The small molecule below binds the protein below.
Small molecule (SMILES): C=C(C)c1cccc(C(C)(C)NC(=O)Nc2ccc(Cl)c(N[C@@H]3OC[C@@H](O)[C@@H](O)[C@H]3O)c2)c1

Binding-site contacts:
Ligand atom C12 contacts residue MET294 of chain 1.B at 3.8 Å (hydrophobic).
Ligand atom C13 contacts residue GLY289 of chain 1.B at 3.9 Å.
Ligand atom C17 contacts residue GLU313 of chain 1.B at 3.9 Å.
Ligand atom C13 contacts residue VAL311 of chain 1.B at 3.7 Å (hydrophobic).
Ligand atom C3 contacts residue GLY289 of chain 1.B at 3.7 Å.
Ligand atom C9 contacts residue IMP1 of chain 1.L at 3.5 Å.
Ligand atom C8 contacts residue ALA150 of chain 1.B at 3.6 Å (hydrophobic).
Ligand atom N3 contacts residue GLU313 of chain 1.B at 3.2 Å (salt-bridge).
Ligand atom O4 contacts residue HIS151 of chain 1.B at 3.6 Å.
Ligand atom C7 contacts residue IMP1 of chain 1.L at 3.5 Å.
Ligand atom C8 contacts residue IMP1 of chain 1.L at 3.3 Å.
Ligand atom C18 contacts residue ALA338 of chain 1.A at 3.8 Å (hydrophobic).
Ligand atom CL contacts residue HIS151 of chain 1.B at 3.5 Å.
Ligand atom C3 contacts residue MET288 of chain 1.B at 3.8 Å (hydrophobic).
Ligand atom C10 contacts residue GLU313 of chain 1.B at 3.6 Å.
Ligand atom C20 contacts residue HIS151 of chain 1.B at 3.9 Å.
Ligand atom O6 contacts residue VAL126 of chain 1.B at 3.9 Å.
Ligand atom C7 contacts residue ALA150 of chain 1.B at 3.8 Å (hydrophobic).
Ligand atom C22 contacts residue ALA150 of chain 1.B at 3.8 Å (hydrophobic).
Ligand atom C19 contacts residue PRO51 of chain 1.A at 3.8 Å (hydrophobic).
Ligand atom O5 contacts residue VAL157 of chain 1.B at 3.6 Å.
Ligand atom C8 contacts residue THR207 of chain 1.B at 3.6 Å.
Ligand atom C17 contacts residue ALA150 of chain 1.B at 3.9 Å (hydrophobic).
Ligand atom C20 contacts residue PRO51 of chain 1.A at 3.7 Å (hydrophobic).
Ligand atom O5 contacts residue SER154 of chain 1.B at 3.4 Å (h-bond).
Ligand atom O6 contacts residue THR149 of chain 1.B at 3.8 Å.
Ligand atom C2 contacts residue GLY289 of chain 1.B at 3.7 Å.
Ligand atom C8 contacts residue GLU313 of chain 1.B at 3.8 Å.
Ligand atom CL contacts residue GLY341 of chain 1.A at 3.1 Å.
Ligand atom C18 contacts residue TYR342 of chain 1.A at 3.5 Å (hydrophobic).
Ligand atom C8 contacts residue TYR342 of chain 1.A at 3.7 Å (hydrophobic).
Ligand atom O2 contacts residue ALA150 of chain 1.B at 3.8 Å.
Ligand atom N4 contacts residue GLU313 of chain 1.B at 3.0 Å (salt-bridge).
Ligand atom O4 contacts residue THR149 of chain 1.B at 3.2 Å.
Ligand atom CL contacts residue TYR342 of chain 1.A at 3.8 Å.
Ligand atom C13 contacts residue GLU313 of chain 1.B at 3.8 Å.
Ligand atom C19 contacts residue ALA338 of chain 1.A at 3.3 Å (hydrophobic).
Ligand atom C18 contacts residue GLU313 of chain 1.B at 3.8 Å.
Ligand atom O3 contacts residue LEU50 of chain 1.A at 3.9 Å.
Ligand atom C19 contacts residue TYR342 of chain 1.A at 3.8 Å (hydrophobic).

Sequence of chain 1.B:
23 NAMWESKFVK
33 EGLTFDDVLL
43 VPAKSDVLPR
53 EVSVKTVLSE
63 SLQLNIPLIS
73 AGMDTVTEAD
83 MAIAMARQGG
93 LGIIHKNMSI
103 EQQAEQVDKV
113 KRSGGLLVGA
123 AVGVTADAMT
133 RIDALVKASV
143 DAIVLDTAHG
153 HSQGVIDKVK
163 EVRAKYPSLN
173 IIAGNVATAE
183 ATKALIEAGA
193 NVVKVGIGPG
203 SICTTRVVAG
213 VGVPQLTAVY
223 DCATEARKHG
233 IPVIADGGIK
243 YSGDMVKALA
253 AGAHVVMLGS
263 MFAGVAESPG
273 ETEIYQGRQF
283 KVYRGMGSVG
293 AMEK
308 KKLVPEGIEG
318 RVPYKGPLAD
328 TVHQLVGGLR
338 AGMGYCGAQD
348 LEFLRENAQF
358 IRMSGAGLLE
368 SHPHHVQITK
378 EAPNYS

Sequence of chain 1.A:
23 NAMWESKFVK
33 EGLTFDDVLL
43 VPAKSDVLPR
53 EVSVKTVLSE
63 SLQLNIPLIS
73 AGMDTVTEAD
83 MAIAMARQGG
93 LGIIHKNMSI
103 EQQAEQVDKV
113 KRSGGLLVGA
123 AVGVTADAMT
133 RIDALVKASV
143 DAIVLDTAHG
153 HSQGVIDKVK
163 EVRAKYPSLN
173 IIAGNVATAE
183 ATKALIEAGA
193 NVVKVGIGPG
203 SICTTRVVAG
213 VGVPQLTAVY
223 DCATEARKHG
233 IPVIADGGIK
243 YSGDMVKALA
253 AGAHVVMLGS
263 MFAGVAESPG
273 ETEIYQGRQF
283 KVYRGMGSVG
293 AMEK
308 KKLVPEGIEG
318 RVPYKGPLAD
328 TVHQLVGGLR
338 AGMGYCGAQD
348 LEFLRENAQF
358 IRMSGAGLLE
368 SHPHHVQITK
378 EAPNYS